Sequence of chain 43.C:
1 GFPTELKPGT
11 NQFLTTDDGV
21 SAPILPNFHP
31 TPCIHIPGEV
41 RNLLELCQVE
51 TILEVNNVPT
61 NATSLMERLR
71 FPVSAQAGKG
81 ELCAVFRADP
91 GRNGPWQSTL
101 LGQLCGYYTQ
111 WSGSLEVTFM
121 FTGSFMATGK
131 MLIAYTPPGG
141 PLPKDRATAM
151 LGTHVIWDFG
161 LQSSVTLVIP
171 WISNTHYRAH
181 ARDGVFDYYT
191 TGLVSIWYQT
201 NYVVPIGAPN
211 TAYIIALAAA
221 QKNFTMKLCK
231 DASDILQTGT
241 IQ

Sequence of chain 42.A:
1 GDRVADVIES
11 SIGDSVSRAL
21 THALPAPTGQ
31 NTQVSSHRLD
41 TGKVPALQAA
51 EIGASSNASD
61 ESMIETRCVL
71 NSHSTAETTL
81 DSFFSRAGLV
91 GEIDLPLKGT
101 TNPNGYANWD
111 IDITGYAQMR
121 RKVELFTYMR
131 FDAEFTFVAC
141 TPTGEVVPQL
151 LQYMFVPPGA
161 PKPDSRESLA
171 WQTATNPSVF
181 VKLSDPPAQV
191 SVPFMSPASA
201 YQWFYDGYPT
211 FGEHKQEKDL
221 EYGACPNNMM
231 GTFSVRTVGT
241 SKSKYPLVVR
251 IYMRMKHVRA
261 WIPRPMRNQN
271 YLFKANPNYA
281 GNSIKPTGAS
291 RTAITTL

Binding-site contacts:
Ligand atom CAT contacts residue TYR201 of chain 42.A at 3.5 Å (hydrophobic).
Ligand atom CAG contacts residue PHE233 of chain 42.A at 3.2 Å (hydrophobic).
Ligand atom OAW contacts residue ILE111 of chain 42.A at 3.6 Å.
Ligand atom CAK contacts residue VAL192 of chain 42.A at 3.1 Å (hydrophobic).
Ligand atom CAD contacts residue GLN202 of chain 42.A at 3.5 Å.
Ligand atom CAI contacts residue THR114 of chain 42.A at 3.8 Å.
Ligand atom CAU contacts residue ASN228 of chain 42.A at 3.6 Å.
Ligand atom CAI contacts residue TRP203 of chain 42.A at 3.6 Å (hydrophobic).
Ligand atom CAK contacts residue MET195 of chain 42.A at 3.6 Å (hydrophobic).
Ligand atom CAJ contacts residue ILE111 of chain 42.A at 3.3 Å (hydrophobic).
Ligand atom OAB contacts residue ASP112 of chain 42.A at 3.5 Å.
Ligand atom CAA contacts residue PRO177 of chain 42.A at 3.8 Å (hydrophobic).
Ligand atom CAC contacts residue PHE233 of chain 42.A at 3.1 Å (hydrophobic).
Ligand atom OAB contacts residue ILE113 of chain 42.A at 3.2 Å (h-bond).
Ligand atom CAR contacts residue PHE135 of chain 42.A at 3.4 Å (hydrophobic).
Ligand atom CBC contacts residue TRP203 of chain 42.A at 3.2 Å (hydrophobic).
Ligand atom CAU contacts residue TRP203 of chain 42.A at 3.7 Å (hydrophobic).
Ligand atom CAH contacts residue ASN228 of chain 42.A at 3.2 Å.
Ligand atom CAE contacts residue THR114 of chain 42.A at 3.5 Å.
Ligand atom CAZ contacts residue MET195 of chain 42.A at 3.9 Å (hydrophobic).
Ligand atom CAP contacts residue ILE111 of chain 42.A at 3.8 Å (hydrophobic).
Ligand atom OAW contacts residue MET195 of chain 42.A at 3.5 Å.
Ligand atom CAM contacts residue VAL192 of chain 42.A at 3.3 Å (hydrophobic).
Ligand atom CAH contacts residue GLN202 of chain 42.A at 3.7 Å.
Ligand atom CAM contacts residue ILE24 of chain 42.C at 3.7 Å (hydrophobic).
Ligand atom CAL contacts residue ILE111 of chain 42.A at 3.6 Å (hydrophobic).
Ligand atom CAU contacts residue TYR201 of chain 42.A at 3.8 Å (hydrophobic).
Ligand atom NBE contacts residue ASN228 of chain 42.A at 3.9 Å.
Ligand atom CAE contacts residue ASP112 of chain 42.A at 3.7 Å.
Ligand atom CAA contacts residue ILE24 of chain 42.C at 3.8 Å (hydrophobic).
Ligand atom CAI contacts residue ASP112 of chain 42.A at 3.5 Å.
Ligand atom CBC contacts residue ASN228 of chain 42.A at 3.9 Å.
Ligand atom CAX contacts residue TRP203 of chain 42.A at 3.6 Å (hydrophobic).
Ligand atom CAN contacts residue PHE155 of chain 42.A at 3.6 Å (hydrophobic).
Ligand atom NBE contacts residue TRP203 of chain 42.A at 3.2 Å.
Ligand atom CAG contacts residue PHE137 of chain 42.A at 3.7 Å (hydrophobic).
Ligand atom CAC contacts residue PHE137 of chain 42.A at 3.8 Å (hydrophobic).
Ligand atom CAH contacts residue TRP203 of chain 42.A at 3.5 Å (hydrophobic).
Ligand atom CAD contacts residue ASN228 of chain 42.A at 3.5 Å.
Ligand atom CAY contacts residue PHE155 of chain 42.A at 3.8 Å (hydrophobic).

A protein and the small-molecule ligand that binds it are described below.
Small molecule (SMILES): Cc1cccc(-c2ccc(OCCCCCN3CCN(c4ccncc4)C3=O)cc2)c1

Sequence of chain 42.C:
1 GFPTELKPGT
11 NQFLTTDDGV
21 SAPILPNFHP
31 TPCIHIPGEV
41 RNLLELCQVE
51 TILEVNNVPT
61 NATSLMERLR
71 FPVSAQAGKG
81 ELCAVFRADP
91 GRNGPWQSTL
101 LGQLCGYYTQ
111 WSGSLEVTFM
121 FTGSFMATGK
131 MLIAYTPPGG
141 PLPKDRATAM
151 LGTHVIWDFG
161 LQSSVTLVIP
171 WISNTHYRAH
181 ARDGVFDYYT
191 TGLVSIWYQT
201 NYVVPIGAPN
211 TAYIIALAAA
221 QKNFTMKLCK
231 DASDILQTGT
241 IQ